Sequence of chain 44.A:
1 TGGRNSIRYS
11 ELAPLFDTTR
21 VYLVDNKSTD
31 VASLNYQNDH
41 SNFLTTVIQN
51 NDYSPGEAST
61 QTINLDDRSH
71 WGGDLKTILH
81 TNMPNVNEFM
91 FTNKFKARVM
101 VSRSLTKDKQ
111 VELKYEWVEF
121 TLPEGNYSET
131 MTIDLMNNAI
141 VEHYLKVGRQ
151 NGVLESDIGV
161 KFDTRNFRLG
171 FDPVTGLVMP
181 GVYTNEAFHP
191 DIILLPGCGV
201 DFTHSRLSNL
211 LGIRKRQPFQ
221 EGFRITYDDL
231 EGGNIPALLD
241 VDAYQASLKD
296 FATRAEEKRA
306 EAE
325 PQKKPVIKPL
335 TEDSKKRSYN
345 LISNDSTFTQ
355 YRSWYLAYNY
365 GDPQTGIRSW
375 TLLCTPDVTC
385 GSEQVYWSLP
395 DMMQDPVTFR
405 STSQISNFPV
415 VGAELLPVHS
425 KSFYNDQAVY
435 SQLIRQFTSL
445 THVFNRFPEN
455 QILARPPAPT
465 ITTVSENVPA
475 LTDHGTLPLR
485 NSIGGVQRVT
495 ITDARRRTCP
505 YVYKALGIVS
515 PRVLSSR

A protein and the small-molecule ligand that binds it are described below.
Small molecule (SMILES): CCCCCCCCCCCC[N+](C)(C)CCCS(=O)(=O)O

Binding-site contacts:
Ligand atom C3 contacts residue ARG98 of chain 44.A at 3.2 Å.
Ligand atom C3 contacts residue TRP117 of chain 44.A at 3.5 Å (hydrophobic).
Ligand atom O1S contacts residue ARG98 of chain 44.A at 3.6 Å.
Ligand atom C16 contacts residue TRP117 of chain 44.A at 3.7 Å (hydrophobic).
Ligand atom O1S contacts residue ASP228 of chain 44.A at 3.6 Å.
Ligand atom C16 contacts residue ARG224 of chain 44.A at 4.0 Å.
Ligand atom N1 contacts residue TRP117 of chain 44.A at 4.1 Å.
Ligand atom N1 contacts residue ARG98 of chain 44.A at 4.3 Å.
Ligand atom O3S contacts residue THR226 of chain 44.A at 4.0 Å.
Ligand atom C14 contacts residue ARG224 of chain 44.A at 4.5 Å.
Ligand atom C1 contacts residue ARG98 of chain 44.A at 3.2 Å.
Ligand atom C2 contacts residue ARG224 of chain 44.A at 3.8 Å.
Ligand atom C1 contacts residue ARG224 of chain 44.A at 3.8 Å.
Ligand atom N1 contacts residue ARG224 of chain 44.A at 4.2 Å.
Ligand atom C15 contacts residue TRP117 of chain 44.A at 4.2 Å (hydrophobic).
Ligand atom O1S contacts residue THR226 of chain 44.A at 4.3 Å.
Ligand atom C3 contacts residue ARG224 of chain 44.A at 3.5 Å.
Ligand atom S1 contacts residue ARG98 of chain 44.A at 4.4 Å.
Ligand atom C2 contacts residue ARG98 of chain 44.A at 3.4 Å.
Ligand atom C15 contacts residue ARG224 of chain 44.A at 3.3 Å.
Ligand atom C13 contacts residue ARG224 of chain 44.A at 4.1 Å.